This small molecule binds to this protein.
Small molecule (SMILES): CCCCCCCCCCC[C@@H](O)CC(=O)N[C@@H]1[C@@H](OC(=O)C[C@H](O)CCCCCCCCCCC)[C@H](OP(=O)(O)O)[C@@H](CO)O[C@H]1O

Sequence of chain 1.A:
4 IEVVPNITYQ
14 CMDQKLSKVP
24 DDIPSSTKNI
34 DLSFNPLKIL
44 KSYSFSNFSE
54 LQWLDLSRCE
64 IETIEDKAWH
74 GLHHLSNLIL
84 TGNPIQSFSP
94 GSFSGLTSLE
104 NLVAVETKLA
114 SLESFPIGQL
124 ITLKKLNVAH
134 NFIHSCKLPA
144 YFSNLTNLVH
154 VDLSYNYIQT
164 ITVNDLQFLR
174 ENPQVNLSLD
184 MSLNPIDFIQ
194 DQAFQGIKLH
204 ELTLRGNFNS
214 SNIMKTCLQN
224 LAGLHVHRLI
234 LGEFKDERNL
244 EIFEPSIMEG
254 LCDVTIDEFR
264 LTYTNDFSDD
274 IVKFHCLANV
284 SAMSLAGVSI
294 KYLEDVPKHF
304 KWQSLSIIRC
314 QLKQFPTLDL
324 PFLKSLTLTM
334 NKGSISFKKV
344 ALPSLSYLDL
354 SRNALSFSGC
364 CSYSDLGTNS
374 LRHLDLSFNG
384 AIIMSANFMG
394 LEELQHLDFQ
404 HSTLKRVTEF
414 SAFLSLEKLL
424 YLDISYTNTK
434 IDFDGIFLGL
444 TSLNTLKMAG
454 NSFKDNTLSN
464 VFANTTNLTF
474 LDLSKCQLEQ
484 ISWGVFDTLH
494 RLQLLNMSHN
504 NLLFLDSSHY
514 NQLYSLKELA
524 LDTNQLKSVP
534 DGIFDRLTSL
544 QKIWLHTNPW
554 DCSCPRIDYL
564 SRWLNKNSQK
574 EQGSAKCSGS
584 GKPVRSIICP

Sequence of chain 1.B:
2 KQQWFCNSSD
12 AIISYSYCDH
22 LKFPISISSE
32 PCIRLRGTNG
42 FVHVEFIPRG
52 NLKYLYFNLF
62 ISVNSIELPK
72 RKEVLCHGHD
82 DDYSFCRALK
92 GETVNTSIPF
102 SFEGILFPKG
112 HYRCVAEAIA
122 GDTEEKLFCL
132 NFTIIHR

Binding-site contacts:
Ligand atom C41 contacts residue LEU56 of chain 1.B at 3.9 Å (hydrophobic).
Ligand atom C2 contacts residue LP51 of chain 1.P at 2.5 Å.
Ligand atom N2 contacts residue LP51 of chain 1.P at 2.9 Å (h-bond).
Ligand atom C1 contacts residue SER102 of chain 1.B at 3.3 Å.
Ligand atom C28 contacts residue MYR1 of chain 1.R at 3.3 Å.
Ligand atom N2 contacts residue SER102 of chain 1.B at 2.7 Å (h-bond).
Ligand atom C8 contacts residue SER102 of chain 1.B at 3.7 Å.
Ligand atom C29 contacts residue PRO100 of chain 1.B at 3.7 Å (hydrophobic).
Ligand atom C3 contacts residue LP51 of chain 1.P at 3.7 Å.
Ligand atom C7 contacts residue SER102 of chain 1.B at 3.6 Å.
Ligand atom C24 contacts residue ILE34 of chain 1.B at 3.8 Å (hydrophobic).
Ligand atom C41 contacts residue PHE47 of chain 1.B at 3.8 Å (hydrophobic).
Ligand atom C1 contacts residue LP51 of chain 1.P at 1.6 Å.
Ligand atom C37 contacts residue ILE99 of chain 1.B at 3.8 Å (hydrophobic).
Ligand atom C5 contacts residue LP51 of chain 1.P at 3.4 Å.
Ligand atom C31 contacts residue PHE101 of chain 1.B at 3.8 Å (hydrophobic).
Ligand atom O42 contacts residue SER102 of chain 1.B at 3.4 Å (h-bond).
Ligand atom C8 contacts residue DAO1 of chain 1.Q at 3.3 Å.
Ligand atom C30 contacts residue MYR1 of chain 1.R at 2.6 Å.
Ligand atom C2 contacts residue SER102 of chain 1.B at 3.3 Å.
Ligand atom C38 contacts residue VAL45 of chain 1.B at 3.8 Å (hydrophobic).
Ligand atom C29 contacts residue MYR1 of chain 1.R at 3.1 Å.
Ligand atom O47 contacts residue LYS238 of chain 1.A at 3.6 Å.
Ligand atom C36 contacts residue VAL43 of chain 1.B at 3.9 Å (hydrophobic).
Ligand atom C16 contacts residue DAO1 of chain 1.Q at 2.8 Å.
Ligand atom C8 contacts residue LP51 of chain 1.P at 3.9 Å.
Ligand atom O46 contacts residue LYS238 of chain 1.A at 3.4 Å (salt-bridge).
Ligand atom C31 contacts residue MYR1 of chain 1.R at 3.8 Å.
Ligand atom C30 contacts residue TYR84 of chain 1.B at 3.6 Å (hydrophobic).
Ligand atom O43 contacts residue MYR1 of chain 1.R at 1.4 Å.
Ligand atom C35 contacts residue VAL43 of chain 1.B at 3.6 Å (hydrophobic).
Ligand atom O44 contacts residue DAO1 of chain 1.Q at 1.4 Å.
Ligand atom O5 contacts residue LP51 of chain 1.P at 2.0 Å (h-bond).
Ligand atom C3 contacts residue SER102 of chain 1.B at 3.6 Å.
Ligand atom C7 contacts residue LP51 of chain 1.P at 3.8 Å.
Ligand atom C22 contacts residue ILE34 of chain 1.B at 3.7 Å (hydrophobic).
Ligand atom C17 contacts residue DAO1 of chain 1.Q at 3.7 Å.
Ligand atom C32 contacts residue TYR84 of chain 1.B at 4.0 Å (hydrophobic).
Ligand atom C38 contacts residue ILE28 of chain 1.B at 3.9 Å (hydrophobic).
Ligand atom O3 contacts residue MYR1 of chain 1.R at 3.3 Å (h-bond).